A small-molecule ligand and the protein it binds are described below.
Small molecule (SMILES): CC(=O)N[C@@H]1[C@@H](O)[C@H](O)[C@@H](CO)O[C@H]1O

Sequence of chain 1.F:
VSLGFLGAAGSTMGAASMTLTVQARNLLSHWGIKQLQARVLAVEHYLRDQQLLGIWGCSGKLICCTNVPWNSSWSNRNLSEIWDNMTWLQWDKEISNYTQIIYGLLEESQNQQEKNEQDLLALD

Binding-site contacts:
Ligand atom C7 contacts residue ASN100 of chain 1.F at 3.1 Å.
Ligand atom C3 contacts residue ASN100 of chain 1.F at 3.9 Å.
Ligand atom C8 contacts residue ASN100 of chain 1.F at 3.4 Å.
Ligand atom O7 contacts residue ASN100 of chain 1.F at 3.9 Å.
Ligand atom C5 contacts residue ASN100 of chain 1.F at 3.7 Å.
Ligand atom C4 contacts residue ASN100 of chain 1.F at 4.3 Å.
Ligand atom C1 contacts residue ASN100 of chain 1.F at 1.5 Å.
Ligand atom C1 contacts residue SER102 of chain 1.F at 4.4 Å.
Ligand atom C2 contacts residue ASN100 of chain 1.F at 2.6 Å.
Ligand atom N2 contacts residue ASN100 of chain 1.F at 2.6 Å (h-bond).
Ligand atom O5 contacts residue ASN100 of chain 1.F at 2.4 Å (h-bond).